Binding-site contacts:
Ligand atom C6 contacts residue PHE34 of chain 1.B at 3.4 Å (hydrophobic).
Ligand atom O6 contacts residue ALA6 of chain 2.B at 4.0 Å.
Ligand atom O4 contacts residue GLU129 of chain 2.A at 4.2 Å.
Ligand atom O6 contacts residue PRO8 of chain 2.B at 3.8 Å.
Ligand atom O6 contacts residue LEU28 of chain 1.B at 3.9 Å.
Ligand atom C1 contacts residue GLN7 of chain 2.B at 3.8 Å.
Ligand atom C1 contacts residue ASN62 of chain 2.B at 1.4 Å.
Ligand atom O7 contacts residue ALA131 of chain 2.A at 4.2 Å.
Ligand atom N2 contacts residue ASN62 of chain 2.B at 2.9 Å (h-bond).
Ligand atom O5 contacts residue GLN7 of chain 2.B at 2.9 Å (h-bond).
Ligand atom C8 contacts residue GLU129 of chain 2.A at 3.3 Å.
Ligand atom O6 contacts residue LEU28 of chain 1.B at 4.1 Å.
Ligand atom O6 contacts residue GLN7 of chain 2.B at 2.7 Å (h-bond).
Ligand atom C5 contacts residue GLU129 of chain 2.A at 4.2 Å.
Ligand atom C7 contacts residue ASN62 of chain 2.B at 3.6 Å.
Ligand atom O4 contacts residue LYS128 of chain 2.A at 3.8 Å.
Ligand atom O6 contacts residue GLU129 of chain 2.A at 3.7 Å.
Ligand atom C5 contacts residue ASN62 of chain 2.B at 3.6 Å.
Ligand atom O3 contacts residue GLU129 of chain 2.A at 4.0 Å.
Ligand atom C6 contacts residue GLN7 of chain 2.B at 3.6 Å.
Ligand atom O6 contacts residue PHE34 of chain 1.B at 3.1 Å.
Ligand atom C6 contacts residue ALA6 of chain 2.B at 3.9 Å (hydrophobic).
Ligand atom C4 contacts residue ASN62 of chain 2.B at 4.2 Å.
Ligand atom C3 contacts residue ASN62 of chain 2.B at 3.8 Å.
Ligand atom O7 contacts residue ASN62 of chain 2.B at 4.0 Å.
Ligand atom C8 contacts residue ALA131 of chain 2.A at 3.9 Å (hydrophobic).
Ligand atom C8 contacts residue THR65 of chain 2.B at 3.6 Å.
Ligand atom C8 contacts residue VAL153 of chain 2.A at 4.1 Å (hydrophobic).
Ligand atom O7 contacts residue GLU129 of chain 2.A at 4.3 Å.
Ligand atom C5 contacts residue GLN7 of chain 2.B at 3.9 Å.
Ligand atom C7 contacts residue GLU129 of chain 2.A at 3.8 Å.
Ligand atom C2 contacts residue ASN62 of chain 2.B at 2.5 Å.
Ligand atom C8 contacts residue GLY130 of chain 2.A at 4.0 Å.
Ligand atom O5 contacts residue ASN62 of chain 2.B at 2.3 Å (h-bond).
Ligand atom N2 contacts residue GLU129 of chain 2.A at 4.3 Å.
Ligand atom O4 contacts residue PHE34 of chain 1.B at 4.1 Å.
Ligand atom O6 contacts residue ILE31 of chain 1.B at 4.3 Å.
Ligand atom C8 contacts residue TRP30 of chain 1.B at 4.1 Å (hydrophobic).
Ligand atom C8 contacts residue PRO8 of chain 2.B at 3.9 Å (hydrophobic).
Ligand atom O7 contacts residue LEU43 of chain 2.A at 3.8 Å.

Sequence of chain 1.B:
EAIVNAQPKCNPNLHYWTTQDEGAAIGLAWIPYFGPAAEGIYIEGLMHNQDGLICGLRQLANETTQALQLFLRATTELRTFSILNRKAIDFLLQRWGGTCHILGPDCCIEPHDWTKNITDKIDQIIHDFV

A small-molecule ligand and the protein it binds are described below.
Small molecule (SMILES): CC(=O)N[C@H]1[C@H](O[C@H]2[C@H](O)[C@@H](NC(C)=O)CO[C@@H]2CO)O[C@H](CO)[C@@H](O[C@@H]2O[C@H](CO[C@H]3O[C@H](CO)[C@@H](O)[C@H](O)[C@@H]3O)[C@@H](O)[C@H](O[C@H]3O[C@H](CO)[C@@H](O)[C@H](O)[C@@H]3O)[C@@H]2O)[C@@H]1O

Sequence of chain 2.B:
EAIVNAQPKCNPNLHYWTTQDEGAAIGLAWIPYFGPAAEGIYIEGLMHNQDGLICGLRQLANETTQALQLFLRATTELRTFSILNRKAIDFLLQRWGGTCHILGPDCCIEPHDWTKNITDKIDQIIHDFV

Sequence of chain 2.A:
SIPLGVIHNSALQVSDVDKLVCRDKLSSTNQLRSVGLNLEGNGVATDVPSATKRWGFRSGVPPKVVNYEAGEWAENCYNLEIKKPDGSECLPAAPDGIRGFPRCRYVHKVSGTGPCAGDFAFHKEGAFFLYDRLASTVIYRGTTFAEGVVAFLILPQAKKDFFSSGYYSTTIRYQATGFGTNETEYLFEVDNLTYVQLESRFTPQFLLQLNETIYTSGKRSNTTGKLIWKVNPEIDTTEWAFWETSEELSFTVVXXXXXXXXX